Binding-site contacts:
Ligand atom C7 contacts residue ASN141 of chain 2.A at 4.0 Å.
Ligand atom C3 contacts residue ASN142 of chain 2.A at 3.7 Å.
Ligand atom O7 contacts residue ASN141 of chain 2.A at 4.0 Å.
Ligand atom C1 contacts residue ASN142 of chain 2.A at 1.4 Å.
Ligand atom C8 contacts residue ASN141 of chain 2.A at 3.5 Å.
Ligand atom C2 contacts residue ASN142 of chain 2.A at 2.4 Å.
Ligand atom C5 contacts residue ASN142 of chain 2.A at 3.7 Å.
Ligand atom C8 contacts residue ASN142 of chain 2.A at 4.2 Å.
Ligand atom O5 contacts residue ASN142 of chain 2.A at 2.4 Å (h-bond).
Ligand atom O7 contacts residue ASN142 of chain 2.A at 4.2 Å.
Ligand atom C7 contacts residue ASN142 of chain 2.A at 3.8 Å.
Ligand atom C4 contacts residue ASN142 of chain 2.A at 4.1 Å.
Ligand atom N2 contacts residue ASN142 of chain 2.A at 2.8 Å (h-bond).

Sequence of chain 2.A:
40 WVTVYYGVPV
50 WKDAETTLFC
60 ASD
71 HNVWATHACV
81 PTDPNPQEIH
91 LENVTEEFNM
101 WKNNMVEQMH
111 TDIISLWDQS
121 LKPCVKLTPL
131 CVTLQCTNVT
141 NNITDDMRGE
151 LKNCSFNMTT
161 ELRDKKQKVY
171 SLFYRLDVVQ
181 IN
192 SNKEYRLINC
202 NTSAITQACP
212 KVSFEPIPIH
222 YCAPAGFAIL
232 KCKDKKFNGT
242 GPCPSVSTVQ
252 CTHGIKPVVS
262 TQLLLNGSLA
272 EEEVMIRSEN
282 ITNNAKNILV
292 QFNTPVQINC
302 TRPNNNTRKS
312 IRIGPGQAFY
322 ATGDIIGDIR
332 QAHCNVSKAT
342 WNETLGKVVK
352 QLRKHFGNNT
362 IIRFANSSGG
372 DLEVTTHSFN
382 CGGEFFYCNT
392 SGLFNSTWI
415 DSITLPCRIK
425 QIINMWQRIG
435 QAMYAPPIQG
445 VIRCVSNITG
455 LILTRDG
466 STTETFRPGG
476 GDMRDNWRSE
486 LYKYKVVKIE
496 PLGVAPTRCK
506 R

A protein and the small-molecule ligand that binds it are described below.
Small molecule (SMILES): CC(=O)N[C@@H]1[C@@H](O)[C@H](O)[C@@H](CO)O[C@H]1O